Sequence of chain 34.B:
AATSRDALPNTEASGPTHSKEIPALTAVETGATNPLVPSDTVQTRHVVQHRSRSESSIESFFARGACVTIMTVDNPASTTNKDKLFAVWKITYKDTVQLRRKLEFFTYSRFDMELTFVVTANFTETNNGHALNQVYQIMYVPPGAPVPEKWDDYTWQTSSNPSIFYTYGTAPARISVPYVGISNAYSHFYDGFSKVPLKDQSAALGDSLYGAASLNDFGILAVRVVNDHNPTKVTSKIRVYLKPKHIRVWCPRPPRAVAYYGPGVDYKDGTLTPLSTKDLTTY

Sequence of chain 34.D:
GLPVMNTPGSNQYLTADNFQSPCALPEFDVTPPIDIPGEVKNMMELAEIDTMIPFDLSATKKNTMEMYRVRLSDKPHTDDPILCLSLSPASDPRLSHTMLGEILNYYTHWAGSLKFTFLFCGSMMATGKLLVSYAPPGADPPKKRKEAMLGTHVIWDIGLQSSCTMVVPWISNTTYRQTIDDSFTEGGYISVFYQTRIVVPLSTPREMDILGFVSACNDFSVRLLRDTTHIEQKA

This small molecule binds to this protein.
Small molecule (SMILES): CCOC(=O)c1ccc(OCCCCC2CCN(c3ccc(C)nn3)CC2)cc1

Binding-site contacts:
Ligand atom C1 contacts residue ILE157 of chain 34.B at 3.4 Å (hydrophobic).
Ligand atom C1 contacts residue ILE183 of chain 34.B at 3.5 Å (hydrophobic).
Ligand atom C7 contacts residue VAL196 of chain 34.B at 3.5 Å (hydrophobic).
Ligand atom C13 contacts residue PHE237 of chain 34.B at 3.7 Å (hydrophobic).
Ligand atom C11 contacts residue LEU134 of chain 34.B at 3.8 Å (hydrophobic).
Ligand atom O25 contacts residue TYR112 of chain 34.B at 3.4 Å.
Ligand atom C26 contacts residue LYS113 of chain 34.B at 3.7 Å.
Ligand atom N6 contacts residue VAL196 of chain 34.B at 3.8 Å.
Ligand atom C3 contacts residue TYR159 of chain 34.B at 3.7 Å (hydrophobic).
Ligand atom C4 contacts residue ALA24 of chain 34.D at 3.5 Å (hydrophobic).
Ligand atom O25 contacts residue THR111 of chain 34.B at 3.4 Å (h-bond).
Ligand atom O16 contacts residue MET132 of chain 34.B at 3.6 Å.
Ligand atom C12 contacts residue VAL199 of chain 34.B at 3.7 Å (hydrophobic).
Ligand atom C4 contacts residue ILE194 of chain 34.B at 3.8 Å (hydrophobic).
Ligand atom C13 contacts residue MET132 of chain 34.B at 3.8 Å (hydrophobic).
Ligand atom C19 contacts residue PHE237 of chain 34.B at 3.5 Å (hydrophobic).
Ligand atom C20 contacts residue PHE237 of chain 34.B at 3.4 Å (hydrophobic).
Ligand atom C23 contacts residue PHE237 of chain 34.B at 3.8 Å (hydrophobic).
Ligand atom C8 contacts residue VAL196 of chain 34.B at 3.7 Å (hydrophobic).
Ligand atom C18 contacts residue PHE237 of chain 34.B at 3.8 Å (hydrophobic).
Ligand atom O24 contacts residue TYR112 of chain 34.B at 3.8 Å.
Ligand atom C20 contacts residue TYR112 of chain 34.B at 3.4 Å (hydrophobic).
Ligand atom C21 contacts residue TYR112 of chain 34.B at 3.4 Å (hydrophobic).
Ligand atom C26 contacts residue THR111 of chain 34.B at 3.6 Å.
Ligand atom C21 contacts residue PHE237 of chain 34.B at 3.7 Å (hydrophobic).
Ligand atom C3 contacts residue PRO181 of chain 34.B at 3.7 Å (hydrophobic).
Ligand atom C14 contacts residue MET132 of chain 34.B at 3.5 Å (hydrophobic).
Ligand atom C3 contacts residue ALA24 of chain 34.D at 3.5 Å (hydrophobic).
Ligand atom C27 contacts residue ASP236 of chain 34.B at 3.6 Å.
Ligand atom C7 contacts residue TYR159 of chain 34.B at 3.7 Å (hydrophobic).
Ligand atom C14 contacts residue VAL199 of chain 34.B at 3.8 Å (hydrophobic).
Ligand atom C4 contacts residue TYR159 of chain 34.B at 3.7 Å (hydrophobic).
Ligand atom N4 contacts residue LEU240 of chain 34.B at 3.3 Å.
Ligand atom C15 contacts residue MET132 of chain 34.B at 3.6 Å (hydrophobic).
Ligand atom C5 contacts residue ILE194 of chain 34.B at 3.8 Å (hydrophobic).
Ligand atom C10 contacts residue MET132 of chain 34.B at 3.7 Å (hydrophobic).
Ligand atom C5 contacts residue TYR159 of chain 34.B at 3.7 Å (hydrophobic).
Ligand atom N3 contacts residue LEU240 of chain 34.B at 3.4 Å.
Ligand atom C23 contacts residue TYR112 of chain 34.B at 3.3 Å (hydrophobic).
Ligand atom C8 contacts residue TYR159 of chain 34.B at 3.5 Å (hydrophobic).